Binding-site contacts:
Ligand atom C8 contacts residue ASN69 of chain 1.DA at 4.1 Å.
Ligand atom C2 contacts residue ASN69 of chain 1.DA at 2.5 Å.
Ligand atom C5 contacts residue ASN69 of chain 1.DA at 3.7 Å.
Ligand atom O5 contacts residue ASN69 of chain 1.DA at 2.4 Å (h-bond).
Ligand atom C3 contacts residue ASN69 of chain 1.DA at 3.8 Å.
Ligand atom C1 contacts residue ASN69 of chain 1.DA at 1.4 Å.
Ligand atom C4 contacts residue ASN69 of chain 1.DA at 4.2 Å.
Ligand atom N2 contacts residue ASN69 of chain 1.DA at 2.9 Å (h-bond).
Ligand atom C7 contacts residue ASN69 of chain 1.DA at 3.9 Å.

The protein below binds the small molecule below.
Small molecule (SMILES): CC(=O)N[C@@H]1[C@@H](O)[C@H](O)[C@@H](CO)O[C@H]1O

Sequence of chain 1.DA:
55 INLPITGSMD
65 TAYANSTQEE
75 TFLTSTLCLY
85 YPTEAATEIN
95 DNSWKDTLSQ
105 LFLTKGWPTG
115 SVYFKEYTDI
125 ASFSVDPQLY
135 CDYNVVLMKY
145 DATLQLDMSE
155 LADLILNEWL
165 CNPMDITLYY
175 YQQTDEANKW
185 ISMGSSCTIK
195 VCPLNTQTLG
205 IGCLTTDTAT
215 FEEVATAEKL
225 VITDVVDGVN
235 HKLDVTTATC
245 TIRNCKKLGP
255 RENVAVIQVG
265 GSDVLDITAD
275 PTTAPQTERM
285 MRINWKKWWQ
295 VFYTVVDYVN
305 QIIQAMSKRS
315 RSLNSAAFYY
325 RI